The small molecule below binds the protein below.
Small molecule (SMILES): CC(=O)N[C@@H]1[C@@H](O)[C@H](O)[C@@H](CO)O[C@H]1O

Binding-site contacts:
Ligand atom C4 contacts residue SER224 of chain 1.A at 3.8 Å.
Ligand atom C3 contacts residue SER224 of chain 1.A at 4.0 Å.
Ligand atom C4 contacts residue ASN170 of chain 1.E at 3.9 Å.
Ligand atom O5 contacts residue ASN170 of chain 1.E at 1.8 Å (h-bond).
Ligand atom O6 contacts residue ASN170 of chain 1.E at 4.0 Å.
Ligand atom O3 contacts residue SER224 of chain 1.A at 3.7 Å.
Ligand atom C8 contacts residue THR172 of chain 1.E at 3.6 Å.
Ligand atom C2 contacts residue ASN170 of chain 1.E at 2.7 Å.
Ligand atom C3 contacts residue ASN170 of chain 1.E at 3.8 Å.
Ligand atom C1 contacts residue ASN170 of chain 1.E at 1.4 Å.
Ligand atom O7 contacts residue THR172 of chain 1.E at 4.0 Å.
Ligand atom C5 contacts residue ASN170 of chain 1.E at 3.2 Å.
Ligand atom O7 contacts residue ASN170 of chain 1.E at 2.9 Å (h-bond).
Ligand atom O3 contacts residue ARG227 of chain 1.A at 4.3 Å.
Ligand atom C7 contacts residue ASN170 of chain 1.E at 3.6 Å.
Ligand atom N2 contacts residue ASN170 of chain 1.E at 3.5 Å (h-bond).
Ligand atom O6 contacts residue SER224 of chain 1.A at 4.4 Å.
Ligand atom C2 contacts residue SER224 of chain 1.A at 4.0 Å.
Ligand atom C7 contacts residue THR172 of chain 1.E at 4.4 Å.
Ligand atom C6 contacts residue ASN170 of chain 1.E at 4.1 Å.

Sequence of chain 1.A:
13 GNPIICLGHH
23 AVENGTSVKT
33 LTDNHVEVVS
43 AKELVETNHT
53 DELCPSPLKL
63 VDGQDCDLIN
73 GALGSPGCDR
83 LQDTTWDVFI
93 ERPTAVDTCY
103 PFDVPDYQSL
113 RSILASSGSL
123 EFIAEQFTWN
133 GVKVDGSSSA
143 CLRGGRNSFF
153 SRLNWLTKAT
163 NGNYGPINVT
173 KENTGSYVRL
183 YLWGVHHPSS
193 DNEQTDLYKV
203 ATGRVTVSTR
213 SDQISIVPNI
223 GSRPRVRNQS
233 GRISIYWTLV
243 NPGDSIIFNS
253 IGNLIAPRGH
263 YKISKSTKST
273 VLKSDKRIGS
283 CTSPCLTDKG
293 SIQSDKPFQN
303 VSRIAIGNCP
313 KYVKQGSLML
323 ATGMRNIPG

Sequence of chain 1.E:
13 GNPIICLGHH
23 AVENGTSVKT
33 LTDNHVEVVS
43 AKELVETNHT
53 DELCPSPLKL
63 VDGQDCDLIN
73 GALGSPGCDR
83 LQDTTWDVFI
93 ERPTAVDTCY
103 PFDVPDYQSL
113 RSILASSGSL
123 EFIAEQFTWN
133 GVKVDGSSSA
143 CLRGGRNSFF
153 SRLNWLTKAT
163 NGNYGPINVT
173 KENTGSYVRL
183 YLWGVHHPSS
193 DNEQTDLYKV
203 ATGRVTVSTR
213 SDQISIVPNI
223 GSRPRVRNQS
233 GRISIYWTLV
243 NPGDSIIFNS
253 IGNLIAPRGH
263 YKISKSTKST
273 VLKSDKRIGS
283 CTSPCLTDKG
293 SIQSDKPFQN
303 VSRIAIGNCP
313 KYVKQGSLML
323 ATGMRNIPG